Sequence of chain 19.A:
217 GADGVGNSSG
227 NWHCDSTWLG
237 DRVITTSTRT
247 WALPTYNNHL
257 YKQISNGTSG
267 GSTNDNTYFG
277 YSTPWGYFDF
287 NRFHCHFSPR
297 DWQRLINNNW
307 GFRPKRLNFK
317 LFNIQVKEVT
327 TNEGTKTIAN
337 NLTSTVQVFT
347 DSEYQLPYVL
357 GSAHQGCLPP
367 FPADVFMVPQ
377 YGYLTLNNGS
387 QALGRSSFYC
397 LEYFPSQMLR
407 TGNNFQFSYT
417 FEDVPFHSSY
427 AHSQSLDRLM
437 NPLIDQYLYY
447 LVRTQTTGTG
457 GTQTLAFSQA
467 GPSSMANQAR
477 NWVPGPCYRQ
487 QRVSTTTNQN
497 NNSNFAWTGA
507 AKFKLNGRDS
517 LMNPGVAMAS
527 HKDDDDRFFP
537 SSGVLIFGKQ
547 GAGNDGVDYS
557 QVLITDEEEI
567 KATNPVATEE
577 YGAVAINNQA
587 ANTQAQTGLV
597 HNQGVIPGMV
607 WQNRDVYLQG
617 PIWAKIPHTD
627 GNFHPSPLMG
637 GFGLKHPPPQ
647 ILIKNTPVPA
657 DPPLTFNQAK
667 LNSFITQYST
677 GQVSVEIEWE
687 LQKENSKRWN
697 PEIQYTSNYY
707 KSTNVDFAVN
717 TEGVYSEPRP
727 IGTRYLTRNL

Binding-site contacts:
Ligand atom C2 contacts residue PRO421 of chain 39.A at 4.5 Å (hydrophobic).
Ligand atom N6 contacts residue VAL420 of chain 39.A at 4.0 Å.
Ligand atom C2' contacts residue HIS630 of chain 39.A at 3.2 Å.
Ligand atom C5 contacts residue PRO631 of chain 39.A at 4.2 Å (hydrophobic).
Ligand atom O2P contacts residue ASP626 of chain 19.A at 4.2 Å.
Ligand atom C6 contacts residue GLY639 of chain 39.A at 3.8 Å.
Ligand atom C2 contacts residue PRO631 of chain 39.A at 3.3 Å (hydrophobic).
Ligand atom N1 contacts residue PRO421 of chain 39.A at 4.3 Å.
Ligand atom C2 contacts residue GLY639 of chain 39.A at 3.1 Å.
Ligand atom N6 contacts residue SER632 of chain 39.A at 3.3 Å (h-bond).
Ligand atom N3 contacts residue GLY639 of chain 39.A at 4.3 Å.
Ligand atom C6 contacts residue PRO421 of chain 39.A at 4.1 Å (hydrophobic).
Ligand atom N1 contacts residue PRO631 of chain 39.A at 3.5 Å (h-bond).
Ligand atom N6 contacts residue PHE638 of chain 39.A at 3.9 Å.
Ligand atom C1' contacts residue PRO631 of chain 39.A at 4.3 Å (hydrophobic).
Ligand atom O1P contacts residue LYS641 of chain 19.A at 4.0 Å.
Ligand atom N7 contacts residue PRO421 of chain 39.A at 4.2 Å.
Ligand atom N1 contacts residue VAL420 of chain 39.A at 3.7 Å.
Ligand atom N9 contacts residue PRO421 of chain 39.A at 4.4 Å.
Ligand atom C6 contacts residue SER632 of chain 39.A at 3.9 Å.
Ligand atom N3 contacts residue PRO631 of chain 39.A at 3.6 Å.
Ligand atom C6 contacts residue VAL420 of chain 39.A at 4.0 Å (hydrophobic).
Ligand atom N1 contacts residue GLY639 of chain 39.A at 3.1 Å (h-bond).
Ligand atom C8 contacts residue PRO421 of chain 39.A at 4.3 Å (hydrophobic).
Ligand atom C5 contacts residue SER632 of chain 39.A at 4.1 Å.
Ligand atom C8 contacts residue HIS630 of chain 39.A at 3.3 Å.
Ligand atom C1' contacts residue HIS630 of chain 39.A at 4.0 Å.
Ligand atom N6 contacts residue GLY637 of chain 39.A at 3.7 Å.
Ligand atom N1 contacts residue PHE638 of chain 39.A at 4.3 Å.
Ligand atom N7 contacts residue ASN609 of chain 39.A at 3.8 Å.
Ligand atom N6 contacts residue GLY639 of chain 39.A at 3.6 Å (h-bond).
Ligand atom N7 contacts residue HIS630 of chain 39.A at 4.1 Å.
Ligand atom N7 contacts residue SER632 of chain 39.A at 4.1 Å.
Ligand atom C5 contacts residue PRO421 of chain 39.A at 4.1 Å (hydrophobic).
Ligand atom N9 contacts residue HIS630 of chain 39.A at 4.2 Å.
Ligand atom C6 contacts residue PRO631 of chain 39.A at 3.9 Å (hydrophobic).
Ligand atom C2 contacts residue VAL420 of chain 39.A at 4.3 Å (hydrophobic).
Ligand atom C4 contacts residue PRO421 of chain 39.A at 4.3 Å (hydrophobic).
Ligand atom C3' contacts residue HIS630 of chain 39.A at 4.4 Å.
Ligand atom C4 contacts residue PRO631 of chain 39.A at 4.0 Å (hydrophobic).

The protein below binds the small molecule below.
Small molecule (SMILES): Nc1ncnc2c1ncn2[C@H]1C[C@H](O)[C@@H](COP(=O)(O)O)O1

Sequence of chain 39.A:
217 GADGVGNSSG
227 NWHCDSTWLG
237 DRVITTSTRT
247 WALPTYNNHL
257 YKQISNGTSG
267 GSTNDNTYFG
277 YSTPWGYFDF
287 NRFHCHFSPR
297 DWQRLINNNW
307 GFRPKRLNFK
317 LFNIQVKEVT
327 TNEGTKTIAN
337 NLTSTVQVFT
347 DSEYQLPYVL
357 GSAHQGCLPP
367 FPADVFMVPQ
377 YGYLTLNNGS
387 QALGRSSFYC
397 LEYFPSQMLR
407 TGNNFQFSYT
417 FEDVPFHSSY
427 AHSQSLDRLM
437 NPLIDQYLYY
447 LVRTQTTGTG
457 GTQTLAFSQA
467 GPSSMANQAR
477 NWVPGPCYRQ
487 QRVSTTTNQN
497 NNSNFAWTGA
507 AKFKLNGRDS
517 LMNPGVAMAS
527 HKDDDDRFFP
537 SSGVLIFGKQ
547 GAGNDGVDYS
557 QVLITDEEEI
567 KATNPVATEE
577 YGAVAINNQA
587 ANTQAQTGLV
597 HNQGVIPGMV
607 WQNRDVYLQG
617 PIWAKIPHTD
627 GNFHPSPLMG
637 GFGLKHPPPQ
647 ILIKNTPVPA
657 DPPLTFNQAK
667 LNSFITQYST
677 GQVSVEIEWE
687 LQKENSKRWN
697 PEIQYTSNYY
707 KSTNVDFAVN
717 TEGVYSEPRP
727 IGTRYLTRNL